Sequence of chain 1.D:
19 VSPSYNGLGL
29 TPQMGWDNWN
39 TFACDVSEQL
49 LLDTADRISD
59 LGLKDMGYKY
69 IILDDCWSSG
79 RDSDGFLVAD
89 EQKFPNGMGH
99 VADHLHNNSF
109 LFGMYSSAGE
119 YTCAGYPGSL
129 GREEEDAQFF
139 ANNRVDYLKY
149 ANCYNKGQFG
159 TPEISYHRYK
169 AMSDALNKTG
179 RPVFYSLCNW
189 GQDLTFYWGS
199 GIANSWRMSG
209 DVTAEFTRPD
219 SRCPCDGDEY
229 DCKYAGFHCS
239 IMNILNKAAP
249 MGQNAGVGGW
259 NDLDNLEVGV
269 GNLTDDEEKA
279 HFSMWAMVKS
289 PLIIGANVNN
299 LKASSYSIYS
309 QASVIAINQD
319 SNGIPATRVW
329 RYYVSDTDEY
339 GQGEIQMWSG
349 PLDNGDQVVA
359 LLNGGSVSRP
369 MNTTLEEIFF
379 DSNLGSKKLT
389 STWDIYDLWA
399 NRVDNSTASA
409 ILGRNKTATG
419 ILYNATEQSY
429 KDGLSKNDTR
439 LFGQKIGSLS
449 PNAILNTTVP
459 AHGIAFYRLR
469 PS

Binding-site contacts:
Ligand atom C3 contacts residue ASN422 of chain 1.D at 3.9 Å.
Ligand atom C4 contacts residue ASN422 of chain 1.D at 4.3 Å.
Ligand atom O6 contacts residue THR424 of chain 1.D at 4.0 Å.
Ligand atom N2 contacts residue ASP63 of chain 1.D at 2.6 Å (salt-bridge).
Ligand atom C7 contacts residue THR417 of chain 1.D at 4.3 Å.
Ligand atom C5 contacts residue ASN422 of chain 1.D at 3.6 Å.
Ligand atom C8 contacts residue ASN422 of chain 1.D at 4.4 Å.
Ligand atom C8 contacts residue ASP63 of chain 1.D at 3.4 Å.
Ligand atom C7 contacts residue ASP63 of chain 1.D at 3.4 Å.
Ligand atom O7 contacts residue THR417 of chain 1.D at 3.7 Å.
Ligand atom C5 contacts residue THR424 of chain 1.D at 4.3 Å.
Ligand atom O5 contacts residue GLU425 of chain 1.D at 3.8 Å.
Ligand atom O5 contacts residue ASN422 of chain 1.D at 2.4 Å (h-bond).
Ligand atom O6 contacts residue GLU425 of chain 1.D at 3.6 Å.
Ligand atom N2 contacts residue ASN422 of chain 1.D at 3.0 Å (h-bond).
Ligand atom C1 contacts residue ASP63 of chain 1.D at 3.9 Å.
Ligand atom C2 contacts residue ASP63 of chain 1.D at 3.6 Å.
Ligand atom O3 contacts residue ASP63 of chain 1.D at 4.3 Å.
Ligand atom C1 contacts residue ASN422 of chain 1.D at 1.4 Å.
Ligand atom O7 contacts residue ASN422 of chain 1.D at 3.0 Å (h-bond).
Ligand atom O5 contacts residue THR424 of chain 1.D at 4.5 Å.
Ligand atom O7 contacts residue THR424 of chain 1.D at 3.5 Å.
Ligand atom C2 contacts residue ASN422 of chain 1.D at 2.5 Å.
Ligand atom C3 contacts residue ASP63 of chain 1.D at 3.7 Å.
Ligand atom C8 contacts residue THR417 of chain 1.D at 4.1 Å.
Ligand atom C8 contacts residue GLY60 of chain 1.D at 4.0 Å.
Ligand atom C1 contacts residue THR424 of chain 1.D at 4.3 Å.
Ligand atom C7 contacts residue ASN422 of chain 1.D at 3.2 Å.
Ligand atom C1 contacts residue GLU425 of chain 1.D at 4.4 Å.

This small molecule binds to this protein.
Small molecule (SMILES): CC(=O)N[C@H]1[C@H](O[C@H]2[C@H](O)[C@@H](NC(C)=O)CO[C@@H]2CO)O[C@H](CO)[C@@H](O)[C@@H]1O